Sequence of chain 1.A:
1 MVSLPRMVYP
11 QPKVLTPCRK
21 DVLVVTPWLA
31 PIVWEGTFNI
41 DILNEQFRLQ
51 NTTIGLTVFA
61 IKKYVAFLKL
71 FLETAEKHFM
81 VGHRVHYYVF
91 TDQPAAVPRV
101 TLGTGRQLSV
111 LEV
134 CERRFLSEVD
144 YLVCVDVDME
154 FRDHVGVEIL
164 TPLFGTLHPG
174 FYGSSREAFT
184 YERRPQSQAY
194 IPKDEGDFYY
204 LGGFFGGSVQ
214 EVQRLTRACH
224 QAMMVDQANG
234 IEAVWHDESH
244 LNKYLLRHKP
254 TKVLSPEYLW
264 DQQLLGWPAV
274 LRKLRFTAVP

A protein and the small-molecule ligand that binds it are described below.
Small molecule (SMILES): CCCCCCO[C@@H]1O[C@H](CO)[C@H](O)[C@H](N)[C@H]1O[C@@H]1O[C@@H](C)[C@@H](O)[C@@H](O)[C@@H]1O

Binding-site contacts:
Ligand atom C6 contacts residue PHE174 of chain 1.A at 4.2 Å (hydrophobic).
Ligand atom C4' contacts residue LEU268 of chain 1.A at 3.9 Å (hydrophobic).
Ligand atom C3 contacts residue TRP238 of chain 1.A at 3.8 Å (hydrophobic).
Ligand atom O4 contacts residue ASP264 of chain 1.A at 3.5 Å (salt-bridge).
Ligand atom O1 contacts residue HIS171 of chain 1.A at 3.3 Å (h-bond).
Ligand atom O6 contacts residue PHE174 of chain 1.A at 3.3 Å.
Ligand atom O4 contacts residue HIS171 of chain 1.A at 3.2 Å.
Ligand atom C4 contacts residue HIS171 of chain 1.A at 4.2 Å.
Ligand atom C6' contacts residue ASP264 of chain 1.A at 3.8 Å.
Ligand atom C6 contacts residue GLU241 of chain 1.A at 3.5 Å.
Ligand atom C5 contacts residue GLU241 of chain 1.A at 4.2 Å.
Ligand atom C5' contacts residue ASP264 of chain 1.A at 4.1 Å.
Ligand atom C3' contacts residue GLY173 of chain 1.A at 3.8 Å.
Ligand atom N3 contacts residue TRP238 of chain 1.A at 4.2 Å.
Ligand atom C4 contacts residue TRP238 of chain 1.A at 3.6 Å (hydrophobic).
Ligand atom C6 contacts residue TYR202 of chain 1.A at 3.8 Å (hydrophobic).
Ligand atom C5 contacts residue HIS171 of chain 1.A at 4.1 Å.
Ligand atom C6' contacts residue PRO172 of chain 1.A at 3.5 Å (hydrophobic).
Ligand atom C6 contacts residue THR183 of chain 1.A at 3.3 Å.
Ligand atom C5' contacts residue LEU267 of chain 1.A at 3.5 Å (hydrophobic).
Ligand atom C4' contacts residue GLY173 of chain 1.A at 3.8 Å.
Ligand atom C5 contacts residue TRP238 of chain 1.A at 3.5 Å (hydrophobic).
Ligand atom C5' contacts residue PRO172 of chain 1.A at 4.1 Å (hydrophobic).
Ligand atom O6 contacts residue TRP238 of chain 1.A at 3.2 Å (h-bond).
Ligand atom C4 contacts residue GLU241 of chain 1.A at 3.7 Å.
Ligand atom C2 contacts residue HIS171 of chain 1.A at 3.9 Å.
Ligand atom C1 contacts residue HIS171 of chain 1.A at 3.9 Å.
Ligand atom O6 contacts residue THR183 of chain 1.A at 2.6 Å (h-bond).
Ligand atom C5' contacts residue LEU268 of chain 1.A at 3.9 Å (hydrophobic).
Ligand atom O5 contacts residue HIS171 of chain 1.A at 3.3 Å.
Ligand atom C6 contacts residue HIS171 of chain 1.A at 4.2 Å.
Ligand atom O4 contacts residue GLU241 of chain 1.A at 2.8 Å (salt-bridge).
Ligand atom C2' contacts residue LEU267 of chain 1.A at 3.9 Å (hydrophobic).
Ligand atom C3' contacts residue HIS171 of chain 1.A at 4.1 Å.
Ligand atom O5 contacts residue LEU267 of chain 1.A at 4.0 Å.
Ligand atom C3' contacts residue LEU267 of chain 1.A at 4.2 Å (hydrophobic).
Ligand atom C4' contacts residue PRO172 of chain 1.A at 3.9 Å (hydrophobic).
Ligand atom O5 contacts residue PHE174 of chain 1.A at 3.9 Å.
Ligand atom C6 contacts residue TRP238 of chain 1.A at 3.3 Å (hydrophobic).
Ligand atom C4' contacts residue HIS171 of chain 1.A at 3.5 Å.